Sequence of chain 1.F:
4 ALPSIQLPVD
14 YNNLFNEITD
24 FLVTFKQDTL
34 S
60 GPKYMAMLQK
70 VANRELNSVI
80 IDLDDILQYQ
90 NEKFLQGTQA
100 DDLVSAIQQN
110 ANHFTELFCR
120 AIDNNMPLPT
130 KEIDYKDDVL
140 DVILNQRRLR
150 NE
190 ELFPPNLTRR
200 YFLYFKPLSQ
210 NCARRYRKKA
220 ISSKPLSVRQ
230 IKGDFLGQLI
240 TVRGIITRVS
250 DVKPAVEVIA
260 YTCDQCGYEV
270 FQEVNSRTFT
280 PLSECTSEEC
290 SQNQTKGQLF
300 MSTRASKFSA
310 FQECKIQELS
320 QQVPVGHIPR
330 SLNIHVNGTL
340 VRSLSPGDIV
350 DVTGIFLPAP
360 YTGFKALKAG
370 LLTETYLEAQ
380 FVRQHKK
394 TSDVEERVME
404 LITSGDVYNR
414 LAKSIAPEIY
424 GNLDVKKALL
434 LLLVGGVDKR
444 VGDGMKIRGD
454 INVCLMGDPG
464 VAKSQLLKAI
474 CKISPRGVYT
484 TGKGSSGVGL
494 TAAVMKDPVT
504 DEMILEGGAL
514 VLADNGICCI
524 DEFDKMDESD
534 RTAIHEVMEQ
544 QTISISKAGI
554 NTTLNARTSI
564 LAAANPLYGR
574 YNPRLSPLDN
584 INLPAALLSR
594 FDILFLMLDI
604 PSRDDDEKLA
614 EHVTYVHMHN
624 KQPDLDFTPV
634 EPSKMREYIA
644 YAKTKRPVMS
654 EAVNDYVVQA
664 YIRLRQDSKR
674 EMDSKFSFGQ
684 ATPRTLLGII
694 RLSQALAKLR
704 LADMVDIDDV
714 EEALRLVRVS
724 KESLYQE

Sequence of chain 1.E:
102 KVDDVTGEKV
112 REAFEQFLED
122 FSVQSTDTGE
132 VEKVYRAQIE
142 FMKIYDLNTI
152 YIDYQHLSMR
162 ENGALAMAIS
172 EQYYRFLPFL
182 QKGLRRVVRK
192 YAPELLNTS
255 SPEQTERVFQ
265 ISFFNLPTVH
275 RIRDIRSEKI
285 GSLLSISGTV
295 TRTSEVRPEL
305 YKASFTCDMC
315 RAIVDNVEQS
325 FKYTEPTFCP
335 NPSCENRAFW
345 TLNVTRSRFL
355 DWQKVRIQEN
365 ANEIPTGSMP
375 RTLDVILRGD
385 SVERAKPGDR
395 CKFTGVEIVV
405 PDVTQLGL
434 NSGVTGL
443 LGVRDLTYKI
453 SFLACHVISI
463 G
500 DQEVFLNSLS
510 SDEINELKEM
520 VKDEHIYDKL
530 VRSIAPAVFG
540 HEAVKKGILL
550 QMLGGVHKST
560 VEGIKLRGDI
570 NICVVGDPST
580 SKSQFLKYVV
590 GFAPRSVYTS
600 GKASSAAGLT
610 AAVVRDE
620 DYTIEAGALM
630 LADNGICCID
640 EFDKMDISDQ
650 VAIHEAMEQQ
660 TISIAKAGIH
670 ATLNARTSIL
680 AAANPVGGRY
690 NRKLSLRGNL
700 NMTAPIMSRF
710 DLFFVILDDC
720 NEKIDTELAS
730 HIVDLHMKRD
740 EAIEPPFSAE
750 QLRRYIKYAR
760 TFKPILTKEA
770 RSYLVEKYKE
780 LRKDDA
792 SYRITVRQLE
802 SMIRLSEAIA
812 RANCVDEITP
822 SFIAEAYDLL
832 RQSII

Binding-site contacts:
Ligand atom OP2 contacts residue LYS499 of chain 1.B at 2.9 Å (salt-bridge).
Ligand atom O3' contacts residue MET506 of chain 1.F at 3.4 Å.
Ligand atom OP1 contacts residue VAL446 of chain 1.B at 3.2 Å (h-bond).
Ligand atom C5' contacts residue ALA500 of chain 1.B at 3.4 Å (hydrophobic).
Ligand atom OP1 contacts residue VAL497 of chain 1.F at 2.4 Å (h-bond).
Ligand atom O3' contacts residue VAL446 of chain 1.B at 2.8 Å.
Ligand atom C5' contacts residue TYR604 of chain 1.C at 3.4 Å (hydrophobic).
Ligand atom O2 contacts residue LYS499 of chain 1.F at 3.0 Å (salt-bridge).
Ligand atom P contacts residue LYS499 of chain 1.B at 3.2 Å.
Ligand atom O3' contacts residue ALA659 of chain 1.C at 3.2 Å.
Ligand atom OP1 contacts residue ALA659 of chain 1.C at 3.1 Å (h-bond).
Ligand atom OP2 contacts residue LYS658 of chain 1.C at 2.4 Å (salt-bridge).
Ligand atom OP1 contacts residue LYS499 of chain 1.B at 2.5 Å (salt-bridge).
Ligand atom C2 contacts residue LYS499 of chain 1.F at 3.3 Å.
Ligand atom OP1 contacts residue SER489 of chain 1.F at 3.1 Å.
Ligand atom OP1 contacts residue ILE605 of chain 1.C at 3.1 Å (h-bond).
Ligand atom OP1 contacts residue VAL491 of chain 1.F at 3.2 Å.
Ligand atom O4' contacts residue MET506 of chain 1.F at 3.1 Å.
Ligand atom OP1 contacts residue SER604 of chain 1.E at 2.8 Å (h-bond).
Ligand atom C4 contacts residue LYS499 of chain 1.F at 3.3 Å.
Ligand atom OP1 contacts residue ALA500 of chain 1.B at 2.8 Å (h-bond).
Ligand atom P contacts residue LYS658 of chain 1.C at 3.1 Å.
Ligand atom C4' contacts residue MET506 of chain 1.F at 3.4 Å (hydrophobic).
Ligand atom OP1 contacts residue ALA551 of chain 1.F at 3.2 Å.
Ligand atom OP1 contacts residue ALA496 of chain 1.F at 3.3 Å.
Ligand atom OP1 contacts residue TYR604 of chain 1.C at 3.6 Å.
Ligand atom OP1 contacts residue ALA606 of chain 1.E at 3.0 Å.
Ligand atom C5' contacts residue MET506 of chain 1.F at 3.5 Å (hydrophobic).
Ligand atom OP2 contacts residue LYS550 of chain 1.F at 3.5 Å.
Ligand atom O4 contacts residue LYS499 of chain 1.F at 3.5 Å (salt-bridge).
Ligand atom O3' contacts residue VAL497 of chain 1.F at 3.3 Å.
Ligand atom O5' contacts residue VAL491 of chain 1.F at 3.5 Å.
Ligand atom OP1 contacts residue LYS658 of chain 1.C at 3.3 Å.
Ligand atom C5' contacts residue VAL497 of chain 1.F at 3.3 Å (hydrophobic).
Ligand atom OP1 contacts residue SER597 of chain 1.C at 3.4 Å (h-bond).
Ligand atom OP1 contacts residue VAL599 of chain 1.C at 3.0 Å.
Ligand atom N3 contacts residue LYS499 of chain 1.F at 3.0 Å (salt-bridge).
Ligand atom O3' contacts residue LYS658 of chain 1.C at 3.5 Å (salt-bridge).
Ligand atom O3' contacts residue ILE605 of chain 1.C at 3.2 Å.
Ligand atom O3' contacts residue ALA551 of chain 1.F at 3.5 Å.

Sequence of chain 1.C:
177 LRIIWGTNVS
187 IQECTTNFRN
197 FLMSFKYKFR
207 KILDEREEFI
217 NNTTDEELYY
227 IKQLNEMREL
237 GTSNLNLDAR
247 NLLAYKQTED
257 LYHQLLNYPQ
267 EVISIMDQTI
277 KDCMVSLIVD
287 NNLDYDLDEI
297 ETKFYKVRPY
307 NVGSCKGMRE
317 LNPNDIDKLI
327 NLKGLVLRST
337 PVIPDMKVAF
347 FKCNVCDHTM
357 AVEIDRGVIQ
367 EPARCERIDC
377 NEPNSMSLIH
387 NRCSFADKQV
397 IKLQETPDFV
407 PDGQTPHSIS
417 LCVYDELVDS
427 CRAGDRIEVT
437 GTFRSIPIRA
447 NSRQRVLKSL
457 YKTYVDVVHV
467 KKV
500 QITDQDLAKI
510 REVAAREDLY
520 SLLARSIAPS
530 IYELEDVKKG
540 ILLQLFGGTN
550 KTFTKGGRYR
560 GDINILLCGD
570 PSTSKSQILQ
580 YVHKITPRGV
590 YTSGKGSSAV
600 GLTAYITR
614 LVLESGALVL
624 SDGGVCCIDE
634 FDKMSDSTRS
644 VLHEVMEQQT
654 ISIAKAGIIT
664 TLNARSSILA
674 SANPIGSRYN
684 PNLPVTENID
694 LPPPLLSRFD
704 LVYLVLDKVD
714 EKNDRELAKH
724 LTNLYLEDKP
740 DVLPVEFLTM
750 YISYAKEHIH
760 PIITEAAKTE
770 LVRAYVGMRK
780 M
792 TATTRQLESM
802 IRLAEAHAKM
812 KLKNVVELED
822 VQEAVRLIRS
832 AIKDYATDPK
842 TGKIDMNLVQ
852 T

This small molecule binds to this protein.
Small molecule (SMILES): Cc1cn([C@H]2C[C@H](O[P](=O)(O)OC[C@H]3O[C@@H](n4cc(C)c(=O)[nH]c4=O)C[C@@H]3O[P](=O)(O)OC[C@H]3O[C@@H](n4cc(C)c(=O)[nH]c4=O)C[C@@H]3O[P](=O)(O)OC[C@H]3O[C@@H](n4cc(C)c(=O)[nH]c4=O)C[C@@H]3O[P](=O)(O)OC[C@H]3O[C@@H](n4cc(C)c(=O)[nH]c4=O)C[C@@H]3O[P](=O)(O)OC[C@H]3O[C@@H](n4cc(C)c(=O)[nH]c4=O)C[C@@H]3O[P](=O)(O)OC[C@H]3O[C@@H](n4cc(C)c(=O)[nH]c4=O)C[C@@H]3O[P](=O)(O)OC[C@H]3O[C@@H](n4cc(C)c(=O)[nH]c4=O)C[C@@H]3O)[C@@H](COP(=O)=O)O2)c(=O)[nH]c1=O

Sequence of chain 1.B:
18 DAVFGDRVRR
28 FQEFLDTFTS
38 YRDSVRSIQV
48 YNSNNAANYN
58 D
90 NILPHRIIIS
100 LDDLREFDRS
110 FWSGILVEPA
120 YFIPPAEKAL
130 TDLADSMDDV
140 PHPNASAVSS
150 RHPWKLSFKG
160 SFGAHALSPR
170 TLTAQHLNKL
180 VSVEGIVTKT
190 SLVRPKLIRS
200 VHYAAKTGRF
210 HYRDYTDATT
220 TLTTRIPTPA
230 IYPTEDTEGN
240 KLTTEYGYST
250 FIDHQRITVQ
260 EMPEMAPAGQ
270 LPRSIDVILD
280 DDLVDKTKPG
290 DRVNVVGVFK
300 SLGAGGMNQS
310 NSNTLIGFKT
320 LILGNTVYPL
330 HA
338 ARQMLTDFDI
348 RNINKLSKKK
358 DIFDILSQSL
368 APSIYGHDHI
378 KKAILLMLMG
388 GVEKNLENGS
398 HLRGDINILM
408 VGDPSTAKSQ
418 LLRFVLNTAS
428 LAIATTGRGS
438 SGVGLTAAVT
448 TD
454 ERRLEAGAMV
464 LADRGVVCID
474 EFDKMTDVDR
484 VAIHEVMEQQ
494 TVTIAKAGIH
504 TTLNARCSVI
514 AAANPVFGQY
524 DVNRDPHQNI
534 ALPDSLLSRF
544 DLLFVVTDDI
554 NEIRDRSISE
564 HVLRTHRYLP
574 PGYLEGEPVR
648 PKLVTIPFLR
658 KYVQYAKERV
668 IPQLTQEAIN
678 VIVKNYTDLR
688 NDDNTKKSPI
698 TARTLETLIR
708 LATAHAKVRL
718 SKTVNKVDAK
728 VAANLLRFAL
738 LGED